A small-molecule ligand and the protein it binds are described below.
Small molecule (SMILES): CC(=O)N[C@@H]1[C@@H](O)[C@H](O)[C@@H](CO)O[C@H]1O

Sequence of chain 1.D:
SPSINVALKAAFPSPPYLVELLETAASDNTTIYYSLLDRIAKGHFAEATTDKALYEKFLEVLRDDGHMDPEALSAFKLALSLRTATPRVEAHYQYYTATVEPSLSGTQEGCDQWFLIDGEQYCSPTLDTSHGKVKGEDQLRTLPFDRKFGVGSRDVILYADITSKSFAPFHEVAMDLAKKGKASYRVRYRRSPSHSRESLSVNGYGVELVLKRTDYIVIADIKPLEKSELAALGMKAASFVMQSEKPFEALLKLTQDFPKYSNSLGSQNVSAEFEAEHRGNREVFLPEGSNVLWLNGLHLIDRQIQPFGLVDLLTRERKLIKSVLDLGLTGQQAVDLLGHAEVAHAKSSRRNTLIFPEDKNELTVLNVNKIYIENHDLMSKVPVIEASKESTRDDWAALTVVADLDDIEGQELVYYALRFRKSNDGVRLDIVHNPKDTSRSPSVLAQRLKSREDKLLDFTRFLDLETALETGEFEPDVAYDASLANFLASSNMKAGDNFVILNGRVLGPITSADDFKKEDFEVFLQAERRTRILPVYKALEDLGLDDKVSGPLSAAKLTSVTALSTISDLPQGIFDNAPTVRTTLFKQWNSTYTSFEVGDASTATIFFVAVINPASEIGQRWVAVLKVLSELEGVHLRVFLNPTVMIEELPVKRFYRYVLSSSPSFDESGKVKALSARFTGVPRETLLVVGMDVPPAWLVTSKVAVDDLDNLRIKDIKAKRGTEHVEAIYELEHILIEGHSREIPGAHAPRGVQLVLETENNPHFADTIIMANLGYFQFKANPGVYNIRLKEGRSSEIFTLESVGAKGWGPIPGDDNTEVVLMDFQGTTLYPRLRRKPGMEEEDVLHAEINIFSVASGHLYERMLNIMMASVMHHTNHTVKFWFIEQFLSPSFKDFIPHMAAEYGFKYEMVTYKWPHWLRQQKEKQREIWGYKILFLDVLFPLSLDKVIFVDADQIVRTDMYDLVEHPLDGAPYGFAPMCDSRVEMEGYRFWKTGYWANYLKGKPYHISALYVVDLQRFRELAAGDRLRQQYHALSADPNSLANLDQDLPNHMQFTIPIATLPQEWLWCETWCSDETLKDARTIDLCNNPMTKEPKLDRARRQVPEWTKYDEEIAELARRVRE

Binding-site contacts:
Ligand atom O5 contacts residue ASN309 of chain 1.D at 2.3 Å (h-bond).
Ligand atom C5 contacts residue ASN309 of chain 1.D at 3.6 Å.
Ligand atom N2 contacts residue ASN309 of chain 1.D at 3.0 Å (h-bond).
Ligand atom C7 contacts residue ASN309 of chain 1.D at 4.0 Å.
Ligand atom C2 contacts residue ASN309 of chain 1.D at 2.5 Å.
Ligand atom C1 contacts residue ASN309 of chain 1.D at 1.4 Å.
Ligand atom C3 contacts residue ASN309 of chain 1.D at 3.7 Å.
Ligand atom C4 contacts residue ASN309 of chain 1.D at 4.2 Å.